Binding-site contacts:
Ligand atom C4 contacts residue ASN332 of chain 1.A at 4.2 Å.
Ligand atom C8 contacts residue PHE331 of chain 1.A at 3.6 Å (hydrophobic).
Ligand atom N2 contacts residue ASN332 of chain 1.A at 3.1 Å (h-bond).
Ligand atom C8 contacts residue GLY328 of chain 1.A at 3.5 Å.
Ligand atom C7 contacts residue ASN332 of chain 1.A at 3.8 Å.
Ligand atom N2 contacts residue PHE327 of chain 1.A at 4.4 Å.
Ligand atom C6 contacts residue ASN332 of chain 1.A at 4.5 Å.
Ligand atom C7 contacts residue PHE331 of chain 1.A at 3.9 Å (hydrophobic).
Ligand atom C5 contacts residue ASN332 of chain 1.A at 3.6 Å.
Ligand atom C3 contacts residue ASN332 of chain 1.A at 3.9 Å.
Ligand atom C2 contacts residue GLY328 of chain 1.A at 4.1 Å.
Ligand atom O5 contacts residue ASN332 of chain 1.A at 2.2 Å (h-bond).
Ligand atom C2 contacts residue ASN332 of chain 1.A at 2.6 Å.
Ligand atom C8 contacts residue PHE327 of chain 1.A at 3.4 Å (hydrophobic).
Ligand atom C8 contacts residue LEU357 of chain 1.A at 4.0 Å (hydrophobic).
Ligand atom O7 contacts residue PHE331 of chain 1.A at 3.8 Å.
Ligand atom N2 contacts residue GLY328 of chain 1.A at 3.2 Å.
Ligand atom C7 contacts residue GLY328 of chain 1.A at 3.8 Å.
Ligand atom C7 contacts residue PHE327 of chain 1.A at 4.3 Å (hydrophobic).
Ligand atom O7 contacts residue ASN332 of chain 1.A at 4.0 Å.
Ligand atom C1 contacts residue GLY328 of chain 1.A at 4.4 Å.
Ligand atom C1 contacts residue ASN332 of chain 1.A at 1.4 Å.

Sequence of chain 1.A:
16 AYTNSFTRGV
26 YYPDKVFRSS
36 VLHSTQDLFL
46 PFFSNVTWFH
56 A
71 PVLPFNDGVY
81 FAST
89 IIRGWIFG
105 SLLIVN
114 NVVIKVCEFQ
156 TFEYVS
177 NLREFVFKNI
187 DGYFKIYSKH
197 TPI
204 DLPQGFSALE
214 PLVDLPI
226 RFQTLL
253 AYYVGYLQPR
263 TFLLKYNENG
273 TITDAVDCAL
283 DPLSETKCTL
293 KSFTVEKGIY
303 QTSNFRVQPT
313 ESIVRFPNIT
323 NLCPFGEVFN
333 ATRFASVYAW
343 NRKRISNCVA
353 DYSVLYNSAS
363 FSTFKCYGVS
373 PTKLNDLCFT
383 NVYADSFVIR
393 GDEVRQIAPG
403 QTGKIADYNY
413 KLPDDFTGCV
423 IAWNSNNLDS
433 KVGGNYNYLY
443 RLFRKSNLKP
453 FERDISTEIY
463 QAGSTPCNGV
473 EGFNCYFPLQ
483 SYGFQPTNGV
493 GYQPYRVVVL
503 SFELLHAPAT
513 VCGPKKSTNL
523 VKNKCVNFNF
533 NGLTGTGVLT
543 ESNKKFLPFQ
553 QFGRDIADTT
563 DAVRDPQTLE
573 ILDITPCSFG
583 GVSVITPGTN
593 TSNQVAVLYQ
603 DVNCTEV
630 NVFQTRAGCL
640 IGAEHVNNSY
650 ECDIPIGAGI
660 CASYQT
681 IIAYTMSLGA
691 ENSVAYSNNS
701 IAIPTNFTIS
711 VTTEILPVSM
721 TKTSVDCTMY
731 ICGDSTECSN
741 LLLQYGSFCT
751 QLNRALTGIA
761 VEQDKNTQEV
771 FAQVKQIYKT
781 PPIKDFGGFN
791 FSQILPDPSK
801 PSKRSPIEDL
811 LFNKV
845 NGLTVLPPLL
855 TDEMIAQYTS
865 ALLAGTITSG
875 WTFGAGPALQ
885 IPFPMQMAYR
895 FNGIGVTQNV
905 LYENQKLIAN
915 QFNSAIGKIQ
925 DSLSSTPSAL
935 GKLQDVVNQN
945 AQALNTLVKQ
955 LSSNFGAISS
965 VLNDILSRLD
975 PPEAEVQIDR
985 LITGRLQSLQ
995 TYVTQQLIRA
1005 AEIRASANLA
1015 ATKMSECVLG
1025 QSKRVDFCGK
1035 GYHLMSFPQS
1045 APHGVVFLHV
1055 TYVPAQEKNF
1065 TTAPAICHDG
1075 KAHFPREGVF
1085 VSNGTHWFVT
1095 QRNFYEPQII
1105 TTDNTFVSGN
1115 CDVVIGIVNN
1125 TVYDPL

A protein and the small-molecule ligand that binds it are described below.
Small molecule (SMILES): CC(=O)N[C@@H]1[C@@H](O)[C@H](O)[C@@H](CO)O[C@H]1O